Sequence of chain 1.K:
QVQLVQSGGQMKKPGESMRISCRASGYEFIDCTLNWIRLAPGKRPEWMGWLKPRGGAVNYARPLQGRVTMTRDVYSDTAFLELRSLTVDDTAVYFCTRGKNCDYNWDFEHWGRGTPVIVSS

Binding-site contacts:
Ligand atom O7 contacts residue SER406 of chain 1.E at 2.1 Å (h-bond).
Ligand atom N2 contacts residue PRO175 of chain 1.E at 3.8 Å.
Ligand atom O4 contacts residue LYS405 of chain 1.E at 4.2 Å.
Ligand atom C8 contacts residue PHE337 of chain 1.E at 4.0 Å (hydrophobic).
Ligand atom C8 contacts residue VAL217 of chain 1.E at 4.0 Å (hydrophobic).
Ligand atom O7 contacts residue LYS405 of chain 1.E at 3.2 Å (salt-bridge).
Ligand atom O3 contacts residue GLU174 of chain 1.E at 3.8 Å.
Ligand atom C5 contacts residue LYS405 of chain 1.E at 4.0 Å.
Ligand atom C2 contacts residue ASN225 of chain 1.E at 2.5 Å.
Ligand atom C1 contacts residue ASN225 of chain 1.E at 1.4 Å.
Ligand atom O4 contacts residue THR172 of chain 1.E at 3.1 Å (h-bond).
Ligand atom C3 contacts residue ASN225 of chain 1.E at 3.8 Å.
Ligand atom C6 contacts residue GLU34 of chain 1.E at 3.6 Å.
Ligand atom C6 contacts residue ARG267 of chain 1.E at 3.5 Å.
Ligand atom O6 contacts residue GLU34 of chain 1.E at 3.0 Å (salt-bridge).
Ligand atom C8 contacts residue ASN338 of chain 1.E at 3.1 Å.
Ligand atom C7 contacts residue SER406 of chain 1.E at 3.1 Å.
Ligand atom O7 contacts residue ASN225 of chain 1.E at 3.7 Å.
Ligand atom N2 contacts residue ASN225 of chain 1.E at 2.9 Å (h-bond).
Ligand atom O5 contacts residue ASN225 of chain 1.E at 2.3 Å (h-bond).
Ligand atom O6 contacts residue ARG267 of chain 1.E at 2.4 Å (salt-bridge).
Ligand atom O5 contacts residue ARG267 of chain 1.E at 3.6 Å.
Ligand atom C4 contacts residue ASN225 of chain 1.E at 4.2 Å.
Ligand atom C1 contacts residue LYS405 of chain 1.E at 4.2 Å.
Ligand atom C8 contacts residue LEU224 of chain 1.E at 4.0 Å (hydrophobic).
Ligand atom C8 contacts residue SER406 of chain 1.E at 4.0 Å.
Ligand atom C5 contacts residue ASN225 of chain 1.E at 3.6 Å.
Ligand atom O6 contacts residue LYS33 of chain 1.E at 3.4 Å.
Ligand atom C5 contacts residue ARG267 of chain 1.E at 4.2 Å.
Ligand atom C2 contacts residue PRO175 of chain 1.E at 4.0 Å (hydrophobic).
Ligand atom C5 contacts residue GLU174 of chain 1.E at 4.0 Å.
Ligand atom C1 contacts residue SER406 of chain 1.E at 3.5 Å.
Ligand atom O6 contacts residue GLY340 of chain 1.E at 3.9 Å.
Ligand atom O3 contacts residue GLN1 of chain 1.K at 4.1 Å.
Ligand atom C6 contacts residue GLU174 of chain 1.E at 3.6 Å.
Ligand atom C3 contacts residue LYS405 of chain 1.E at 4.1 Å.
Ligand atom C7 contacts residue ASN225 of chain 1.E at 3.5 Å.
Ligand atom C2 contacts residue SER406 of chain 1.E at 4.2 Å.
Ligand atom O6 contacts residue GLU174 of chain 1.E at 3.0 Å (salt-bridge).
Ligand atom N2 contacts residue SER406 of chain 1.E at 4.0 Å.

The protein below binds the small molecule below.
Small molecule (SMILES): CC(=O)N[C@H]1[C@H](O[C@H]2[C@H](O)[C@@H](NC(C)=O)CO[C@@H]2CO)O[C@H](CO)[C@@H](O[C@@H]2O[C@H](CO[C@H]3O[C@H](CO[C@H]4O[C@H](CO)[C@@H](O)[C@H](O)[C@@H]4O)[C@@H](O)[C@H](O[C@H]4O[C@H](CO)[C@@H](O)[C@H](O)[C@@H]4O)[C@@H]3O)[C@@H](O)[C@H](O[C@H]3O[C@H](CO)[C@@H](O)[C@H](O)[C@@H]3O)[C@@H]2O)[C@@H]1O

Sequence of chain 1.E:
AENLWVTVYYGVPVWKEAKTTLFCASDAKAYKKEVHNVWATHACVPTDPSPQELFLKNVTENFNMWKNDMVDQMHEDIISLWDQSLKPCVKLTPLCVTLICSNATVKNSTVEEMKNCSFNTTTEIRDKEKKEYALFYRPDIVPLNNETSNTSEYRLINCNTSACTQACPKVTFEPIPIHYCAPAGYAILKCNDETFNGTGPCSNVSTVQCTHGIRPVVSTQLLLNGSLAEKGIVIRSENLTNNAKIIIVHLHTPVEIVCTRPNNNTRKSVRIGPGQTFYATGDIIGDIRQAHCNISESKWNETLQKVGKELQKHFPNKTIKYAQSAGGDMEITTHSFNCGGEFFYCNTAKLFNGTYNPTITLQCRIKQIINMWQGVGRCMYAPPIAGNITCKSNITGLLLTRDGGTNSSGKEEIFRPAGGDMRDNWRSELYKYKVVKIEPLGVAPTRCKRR